Sequence of chain 2.C:
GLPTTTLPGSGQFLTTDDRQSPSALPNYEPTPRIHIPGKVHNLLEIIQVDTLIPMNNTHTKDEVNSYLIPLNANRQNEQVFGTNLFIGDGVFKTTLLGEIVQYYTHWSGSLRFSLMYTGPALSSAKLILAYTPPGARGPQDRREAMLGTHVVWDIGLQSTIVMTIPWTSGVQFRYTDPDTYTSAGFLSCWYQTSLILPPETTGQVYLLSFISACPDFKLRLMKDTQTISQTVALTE

Sequence of chain 1.C:
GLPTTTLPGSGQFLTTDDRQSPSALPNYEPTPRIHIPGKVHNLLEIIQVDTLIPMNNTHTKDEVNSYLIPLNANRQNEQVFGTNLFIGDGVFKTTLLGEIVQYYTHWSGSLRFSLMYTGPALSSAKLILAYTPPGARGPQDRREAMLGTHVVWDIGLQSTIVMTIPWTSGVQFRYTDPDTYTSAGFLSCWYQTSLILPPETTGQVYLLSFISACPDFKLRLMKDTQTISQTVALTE

Binding-site contacts:
Ligand atom F1 contacts residue MET224 of chain 1.A at 3.7 Å.
Ligand atom C1C contacts residue TYR128 of chain 1.A at 3.3 Å (hydrophobic).
Ligand atom F1 contacts residue PHE186 of chain 1.A at 3.3 Å.
Ligand atom C2C contacts residue TYR128 of chain 1.A at 3.2 Å (hydrophobic).
Ligand atom C5B contacts residue TYR152 of chain 1.A at 3.4 Å (hydrophobic).
Ligand atom C3B contacts residue MET224 of chain 1.A at 3.6 Å (hydrophobic).
Ligand atom F3 contacts residue PRO174 of chain 1.A at 3.1 Å.
Ligand atom N1A contacts residue PHE186 of chain 1.A at 3.5 Å.
Ligand atom F3 contacts residue VAL176 of chain 1.A at 3.6 Å.
Ligand atom N3A contacts residue TYR152 of chain 1.A at 3.5 Å.
Ligand atom F2 contacts residue VAL176 of chain 1.A at 2.7 Å.
Ligand atom C4 contacts residue LEU106 of chain 1.A at 3.3 Å (hydrophobic).
Ligand atom CM3 contacts residue ASN219 of chain 1.A at 3.5 Å.
Ligand atom CM4 contacts residue PHE186 of chain 1.A at 3.5 Å (hydrophobic).
Ligand atom N1A contacts residue ALA24 of chain 1.C at 3.3 Å.
Ligand atom O1 contacts residue MET221 of chain 1.A at 3.7 Å.
Ligand atom CM4 contacts residue ALA150 of chain 1.A at 3.7 Å (hydrophobic).
Ligand atom F2 contacts residue PHE186 of chain 1.A at 3.1 Å.
Ligand atom O1A contacts residue PHE186 of chain 1.A at 3.4 Å.
Ligand atom N3A contacts residue PHE186 of chain 1.A at 3.1 Å.
Ligand atom O1A contacts residue PRO174 of chain 1.A at 3.4 Å.
Ligand atom CM2 contacts residue TYR128 of chain 1.A at 3.4 Å (hydrophobic).
Ligand atom CM6 contacts residue TYR152 of chain 1.A at 3.4 Å (hydrophobic).
Ligand atom CM6 contacts residue VAL191 of chain 1.A at 3.7 Å (hydrophobic).
Ligand atom C3 contacts residue LEU106 of chain 1.A at 3.4 Å (hydrophobic).
Ligand atom C3C contacts residue TYR128 of chain 1.A at 3.1 Å (hydrophobic).
Ligand atom F3 contacts residue TYR152 of chain 1.A at 3.6 Å.
Ligand atom C2A contacts residue PHE186 of chain 1.A at 3.3 Å (hydrophobic).
Ligand atom CM4 contacts residue VAL176 of chain 1.A at 3.7 Å (hydrophobic).
Ligand atom N1A contacts residue PRO174 of chain 1.A at 3.5 Å.
Ligand atom CM2 contacts residue MET224 of chain 1.A at 3.5 Å (hydrophobic).
Ligand atom C4 contacts residue TYR197 of chain 1.A at 3.7 Å (hydrophobic).
Ligand atom C3A contacts residue PHE186 of chain 1.A at 3.1 Å (hydrophobic).
Ligand atom C2A contacts residue TYR152 of chain 1.A at 3.5 Å (hydrophobic).
Ligand atom F3 contacts residue ALA150 of chain 1.A at 3.0 Å.
Ligand atom F3 contacts residue SER175 of chain 1.A at 2.8 Å.
Ligand atom C6B contacts residue TYR152 of chain 1.A at 3.6 Å (hydrophobic).
Ligand atom C1C contacts residue TYR197 of chain 1.A at 3.7 Å (hydrophobic).
Ligand atom C4B contacts residue TYR152 of chain 1.A at 3.6 Å (hydrophobic).
Ligand atom O1A contacts residue ALA24 of chain 1.C at 3.4 Å.

This protein binds this small molecule.
Small molecule (SMILES): Cc1cc(CCCOc2c(C)cc(-c3noc(C(F)(F)F)n3)cc2C)on1

Sequence of chain 1.A:
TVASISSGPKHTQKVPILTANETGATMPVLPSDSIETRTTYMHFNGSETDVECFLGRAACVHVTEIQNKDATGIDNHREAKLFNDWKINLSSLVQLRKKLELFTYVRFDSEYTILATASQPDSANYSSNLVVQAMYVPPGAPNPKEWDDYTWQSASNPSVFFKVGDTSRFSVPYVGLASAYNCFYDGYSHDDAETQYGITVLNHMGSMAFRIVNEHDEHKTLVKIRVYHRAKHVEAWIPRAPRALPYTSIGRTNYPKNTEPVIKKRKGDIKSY